The small molecule below binds the protein below.
Small molecule (SMILES): CC(=O)N[C@@H]1[C@@H](O)[C@H](O)[C@@H](CO)O[C@H]1O

Sequence of chain 1.E:
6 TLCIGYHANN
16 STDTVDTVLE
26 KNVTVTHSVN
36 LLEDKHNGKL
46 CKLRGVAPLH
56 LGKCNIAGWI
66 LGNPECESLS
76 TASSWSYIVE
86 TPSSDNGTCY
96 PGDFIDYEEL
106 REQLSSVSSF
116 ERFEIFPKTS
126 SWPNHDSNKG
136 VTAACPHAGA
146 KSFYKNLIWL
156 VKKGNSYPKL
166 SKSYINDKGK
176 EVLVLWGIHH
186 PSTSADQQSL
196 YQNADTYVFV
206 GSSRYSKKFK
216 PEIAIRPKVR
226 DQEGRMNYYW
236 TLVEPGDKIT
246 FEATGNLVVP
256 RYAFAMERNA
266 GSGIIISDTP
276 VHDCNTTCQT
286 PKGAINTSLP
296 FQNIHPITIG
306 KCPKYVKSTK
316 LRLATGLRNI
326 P

Binding-site contacts:
Ligand atom O7 contacts residue ASN280 of chain 1.E at 3.8 Å.
Ligand atom C4 contacts residue ASN280 of chain 1.E at 4.4 Å.
Ligand atom C7 contacts residue ASN280 of chain 1.E at 3.5 Å.
Ligand atom C8 contacts residue GLY50 of chain 1.E at 3.6 Å.
Ligand atom C7 contacts residue GLY50 of chain 1.E at 4.3 Å.
Ligand atom N2 contacts residue ASN280 of chain 1.E at 2.9 Å (h-bond).
Ligand atom O5 contacts residue ASN280 of chain 1.E at 2.5 Å (h-bond).
Ligand atom O6 contacts residue NAG1 of chain 1.V at 4.4 Å.
Ligand atom C2 contacts residue ASN280 of chain 1.E at 2.5 Å.
Ligand atom C5 contacts residue ASN280 of chain 1.E at 3.8 Å.
Ligand atom O7 contacts residue GLY50 of chain 1.E at 4.4 Å.
Ligand atom C1 contacts residue ASN280 of chain 1.E at 1.5 Å.
Ligand atom C3 contacts residue ASN280 of chain 1.E at 3.9 Å.